This protein binds this small molecule.
Small molecule (SMILES): CC(C)CCC[C@@H](C)[C@H]1CC[C@H]2[C@@H]3CC=C4C[C@@H](O)CC[C@]4(C)[C@H]3CC[C@]12C

Sequence of chain 1.D:
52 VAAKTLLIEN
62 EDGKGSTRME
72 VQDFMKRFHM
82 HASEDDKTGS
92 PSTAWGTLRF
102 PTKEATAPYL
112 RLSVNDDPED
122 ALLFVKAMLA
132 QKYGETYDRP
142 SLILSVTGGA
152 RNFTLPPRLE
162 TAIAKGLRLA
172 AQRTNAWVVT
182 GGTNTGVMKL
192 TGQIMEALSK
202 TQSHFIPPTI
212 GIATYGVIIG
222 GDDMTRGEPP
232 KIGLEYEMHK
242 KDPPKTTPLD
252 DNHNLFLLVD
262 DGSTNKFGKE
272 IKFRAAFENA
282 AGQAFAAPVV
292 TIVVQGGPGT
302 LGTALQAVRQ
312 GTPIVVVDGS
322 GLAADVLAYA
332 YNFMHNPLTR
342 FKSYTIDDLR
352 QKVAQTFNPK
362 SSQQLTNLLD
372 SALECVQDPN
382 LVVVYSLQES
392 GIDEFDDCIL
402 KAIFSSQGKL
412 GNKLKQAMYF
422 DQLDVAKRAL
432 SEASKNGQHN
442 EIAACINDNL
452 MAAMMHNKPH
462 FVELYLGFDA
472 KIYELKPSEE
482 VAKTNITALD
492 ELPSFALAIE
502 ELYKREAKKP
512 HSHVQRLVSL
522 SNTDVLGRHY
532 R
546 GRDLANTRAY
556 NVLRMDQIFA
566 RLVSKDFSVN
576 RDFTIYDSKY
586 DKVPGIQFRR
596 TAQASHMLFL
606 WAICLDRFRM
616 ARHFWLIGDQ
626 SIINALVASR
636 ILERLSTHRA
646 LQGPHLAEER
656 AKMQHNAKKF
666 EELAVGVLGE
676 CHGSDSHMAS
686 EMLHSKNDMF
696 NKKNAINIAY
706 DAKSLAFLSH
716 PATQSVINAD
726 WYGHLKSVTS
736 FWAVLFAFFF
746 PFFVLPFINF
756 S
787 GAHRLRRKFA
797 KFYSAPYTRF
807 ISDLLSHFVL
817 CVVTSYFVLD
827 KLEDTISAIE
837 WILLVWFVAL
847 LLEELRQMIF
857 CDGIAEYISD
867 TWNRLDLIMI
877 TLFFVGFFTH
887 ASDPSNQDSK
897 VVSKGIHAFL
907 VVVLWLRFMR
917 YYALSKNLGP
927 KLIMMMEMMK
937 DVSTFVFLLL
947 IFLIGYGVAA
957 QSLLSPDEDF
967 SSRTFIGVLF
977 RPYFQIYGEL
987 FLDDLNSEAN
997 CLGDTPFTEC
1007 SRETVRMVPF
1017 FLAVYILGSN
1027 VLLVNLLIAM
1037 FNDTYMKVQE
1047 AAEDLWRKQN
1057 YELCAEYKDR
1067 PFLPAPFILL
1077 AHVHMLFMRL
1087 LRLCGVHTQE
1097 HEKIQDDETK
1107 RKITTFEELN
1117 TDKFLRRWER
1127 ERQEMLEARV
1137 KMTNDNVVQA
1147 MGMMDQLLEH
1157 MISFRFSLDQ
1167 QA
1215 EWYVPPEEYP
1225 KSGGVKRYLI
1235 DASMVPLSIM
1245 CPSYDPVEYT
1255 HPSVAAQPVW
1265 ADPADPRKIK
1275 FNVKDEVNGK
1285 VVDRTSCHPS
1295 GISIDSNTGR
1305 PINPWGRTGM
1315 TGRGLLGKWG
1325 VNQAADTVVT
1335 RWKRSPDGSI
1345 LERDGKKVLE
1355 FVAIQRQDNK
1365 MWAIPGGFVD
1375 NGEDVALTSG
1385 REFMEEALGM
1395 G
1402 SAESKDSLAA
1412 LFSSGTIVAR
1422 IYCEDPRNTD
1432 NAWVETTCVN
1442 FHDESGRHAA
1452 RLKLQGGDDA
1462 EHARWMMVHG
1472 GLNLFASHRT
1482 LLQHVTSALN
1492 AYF

Sequence of chain 1.C:
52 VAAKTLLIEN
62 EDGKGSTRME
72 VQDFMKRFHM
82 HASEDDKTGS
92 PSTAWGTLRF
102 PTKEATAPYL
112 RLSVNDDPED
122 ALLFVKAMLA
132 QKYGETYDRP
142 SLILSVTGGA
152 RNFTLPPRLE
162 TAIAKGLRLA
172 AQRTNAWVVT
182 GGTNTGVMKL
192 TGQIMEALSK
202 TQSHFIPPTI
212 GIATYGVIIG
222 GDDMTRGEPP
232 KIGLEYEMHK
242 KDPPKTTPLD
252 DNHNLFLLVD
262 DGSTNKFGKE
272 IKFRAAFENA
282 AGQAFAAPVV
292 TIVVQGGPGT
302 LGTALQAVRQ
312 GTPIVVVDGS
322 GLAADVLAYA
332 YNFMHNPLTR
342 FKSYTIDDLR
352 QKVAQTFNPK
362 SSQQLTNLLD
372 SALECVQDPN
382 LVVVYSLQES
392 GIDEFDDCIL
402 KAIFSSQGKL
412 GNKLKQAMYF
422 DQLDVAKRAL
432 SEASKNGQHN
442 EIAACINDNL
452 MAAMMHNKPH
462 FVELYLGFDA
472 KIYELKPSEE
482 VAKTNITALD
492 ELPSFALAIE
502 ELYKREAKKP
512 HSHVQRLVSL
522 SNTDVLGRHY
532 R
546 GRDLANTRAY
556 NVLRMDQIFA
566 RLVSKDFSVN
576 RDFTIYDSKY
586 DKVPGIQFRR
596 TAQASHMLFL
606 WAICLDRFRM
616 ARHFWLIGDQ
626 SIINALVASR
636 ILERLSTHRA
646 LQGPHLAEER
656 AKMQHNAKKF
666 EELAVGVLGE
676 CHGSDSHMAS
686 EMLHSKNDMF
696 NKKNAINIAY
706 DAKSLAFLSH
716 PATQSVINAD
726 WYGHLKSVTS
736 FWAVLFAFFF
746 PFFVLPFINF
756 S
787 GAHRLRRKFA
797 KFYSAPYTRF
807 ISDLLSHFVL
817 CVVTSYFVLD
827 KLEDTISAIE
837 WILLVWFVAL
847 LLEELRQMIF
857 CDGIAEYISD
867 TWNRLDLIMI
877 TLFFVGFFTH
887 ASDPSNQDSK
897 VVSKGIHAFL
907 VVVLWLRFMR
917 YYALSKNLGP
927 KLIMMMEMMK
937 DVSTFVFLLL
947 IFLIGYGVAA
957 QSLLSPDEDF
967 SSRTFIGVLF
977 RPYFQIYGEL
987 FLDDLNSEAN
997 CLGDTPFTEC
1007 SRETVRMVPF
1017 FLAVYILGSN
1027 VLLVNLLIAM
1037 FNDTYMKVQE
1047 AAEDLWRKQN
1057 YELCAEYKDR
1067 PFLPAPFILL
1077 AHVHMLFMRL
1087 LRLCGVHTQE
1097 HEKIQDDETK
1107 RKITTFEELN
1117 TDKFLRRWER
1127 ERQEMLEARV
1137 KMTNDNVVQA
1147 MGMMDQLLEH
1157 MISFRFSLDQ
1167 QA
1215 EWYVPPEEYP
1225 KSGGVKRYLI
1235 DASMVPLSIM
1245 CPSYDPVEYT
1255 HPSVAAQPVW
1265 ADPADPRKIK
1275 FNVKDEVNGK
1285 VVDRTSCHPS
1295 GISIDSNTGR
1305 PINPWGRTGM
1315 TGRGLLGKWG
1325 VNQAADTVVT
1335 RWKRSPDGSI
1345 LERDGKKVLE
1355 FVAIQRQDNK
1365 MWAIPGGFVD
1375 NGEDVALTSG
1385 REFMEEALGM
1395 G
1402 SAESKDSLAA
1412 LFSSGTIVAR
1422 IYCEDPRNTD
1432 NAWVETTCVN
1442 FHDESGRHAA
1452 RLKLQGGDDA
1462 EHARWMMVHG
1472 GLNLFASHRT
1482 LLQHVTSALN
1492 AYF

Binding-site contacts:
Ligand atom C16 contacts residue TYR979 of chain 1.D at 3.8 Å (hydrophobic).
Ligand atom C1 contacts residue CLR1 of chain 1.S at 3.9 Å.
Ligand atom C5 contacts residue PRO1015 of chain 1.C at 3.7 Å (hydrophobic).
Ligand atom C4 contacts residue ILE972 of chain 1.D at 4.3 Å (hydrophobic).
Ligand atom O1 contacts residue ILE972 of chain 1.D at 4.1 Å.
Ligand atom C15 contacts residue TYR979 of chain 1.D at 4.2 Å (hydrophobic).
Ligand atom C4 contacts residue ARG1012 of chain 1.C at 3.7 Å.
Ligand atom C25 contacts residue TYR979 of chain 1.D at 3.8 Å (hydrophobic).
Ligand atom C6 contacts residue PHE976 of chain 1.D at 3.8 Å (hydrophobic).
Ligand atom C19 contacts residue PHE1016 of chain 1.C at 4.0 Å (hydrophobic).
Ligand atom C2 contacts residue ARG1012 of chain 1.C at 4.3 Å.
Ligand atom C3 contacts residue PHE1003 of chain 1.C at 3.9 Å (hydrophobic).
Ligand atom C22 contacts residue TYR979 of chain 1.D at 4.2 Å (hydrophobic).
Ligand atom C2 contacts residue CLR1 of chain 1.S at 3.6 Å.
Ligand atom C3 contacts residue ARG1012 of chain 1.C at 4.0 Å.
Ligand atom C5 contacts residue ILE972 of chain 1.D at 4.2 Å (hydrophobic).
Ligand atom C24 contacts residue TYR979 of chain 1.D at 4.2 Å (hydrophobic).
Ligand atom C3 contacts residue ILE972 of chain 1.D at 3.8 Å (hydrophobic).
Ligand atom C6 contacts residue ILE972 of chain 1.D at 4.0 Å (hydrophobic).
Ligand atom C27 contacts residue VAL942 of chain 1.D at 3.9 Å (hydrophobic).
Ligand atom C26 contacts residue LEU945 of chain 1.D at 3.7 Å (hydrophobic).
Ligand atom C4 contacts residue PRO1015 of chain 1.C at 3.7 Å (hydrophobic).
Ligand atom C26 contacts residue LEU946 of chain 1.D at 4.0 Å (hydrophobic).
Ligand atom C7 contacts residue PHE976 of chain 1.D at 3.5 Å (hydrophobic).
Ligand atom C7 contacts residue PRO1015 of chain 1.C at 4.1 Å (hydrophobic).
Ligand atom C15 contacts residue LEU975 of chain 1.D at 3.8 Å (hydrophobic).
Ligand atom C19 contacts residue PRO1015 of chain 1.C at 3.8 Å (hydrophobic).
Ligand atom C6 contacts residue PRO1015 of chain 1.C at 3.8 Å (hydrophobic).
Ligand atom C19 contacts residue ARG1012 of chain 1.C at 3.5 Å.
Ligand atom C24 contacts residue LEU946 of chain 1.D at 3.7 Å (hydrophobic).
Ligand atom C18 contacts residue PHE1016 of chain 1.C at 4.0 Å (hydrophobic).
Ligand atom C24 contacts residue LEU949 of chain 1.D at 4.2 Å (hydrophobic).
Ligand atom O1 contacts residue PHE1003 of chain 1.C at 2.9 Å (h-bond).
Ligand atom C15 contacts residue PHE980 of chain 1.D at 4.3 Å (hydrophobic).
Ligand atom C16 contacts residue LEU975 of chain 1.D at 3.7 Å (hydrophobic).
Ligand atom C4 contacts residue PHE1003 of chain 1.C at 3.9 Å (hydrophobic).
Ligand atom C18 contacts residue ALA1019 of chain 1.C at 3.7 Å (hydrophobic).
Ligand atom C27 contacts residue TYR979 of chain 1.D at 4.1 Å (hydrophobic).
Ligand atom O1 contacts residue ARG1012 of chain 1.C at 2.8 Å (salt-bridge).
Ligand atom C26 contacts residue VAL942 of chain 1.D at 3.8 Å (hydrophobic).